This small molecule binds to this protein.
Small molecule (SMILES): Cc1cn([C@H]2C[C@H](O)[C@@H](COP(=O)(O)OP(=O)(O)[C@@H](Cl)P(=O)(O)O)O2)c(=O)[nH]c1=O

Sequence of chain 1.D:
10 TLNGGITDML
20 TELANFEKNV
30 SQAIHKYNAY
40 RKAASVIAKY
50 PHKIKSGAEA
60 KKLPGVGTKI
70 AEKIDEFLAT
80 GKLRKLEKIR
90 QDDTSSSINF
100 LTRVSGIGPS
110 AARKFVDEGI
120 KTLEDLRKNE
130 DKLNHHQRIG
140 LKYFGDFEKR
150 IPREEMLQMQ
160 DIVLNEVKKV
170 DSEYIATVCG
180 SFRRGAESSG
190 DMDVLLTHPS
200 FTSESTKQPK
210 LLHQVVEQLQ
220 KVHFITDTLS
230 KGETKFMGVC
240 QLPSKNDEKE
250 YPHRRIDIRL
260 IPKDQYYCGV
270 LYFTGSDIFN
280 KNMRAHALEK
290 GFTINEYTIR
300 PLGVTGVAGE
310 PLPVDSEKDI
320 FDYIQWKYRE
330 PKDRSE

Binding-site contacts:
Ligand atom O1A contacts residue MG1 of chain 1.G at 1.9 Å.
Ligand atom C2' contacts residue GLY274 of chain 1.D at 3.6 Å.
Ligand atom C5' contacts residue ASP192 of chain 1.D at 3.5 Å.
Ligand atom C5 contacts residue ASP276 of chain 1.D at 3.5 Å.
Ligand atom O1A contacts residue ASP192 of chain 1.D at 2.9 Å (salt-bridge).
Ligand atom O3G contacts residue SER180 of chain 1.D at 2.3 Å (h-bond).
Ligand atom O1B contacts residue MG1 of chain 1.G at 2.0 Å.
Ligand atom O1B contacts residue ASP192 of chain 1.D at 3.1 Å (salt-bridge).
Ligand atom PG contacts residue MG1 of chain 1.G at 3.3 Å.
Ligand atom O2 contacts residue ASN279 of chain 1.D at 3.0 Å (h-bond).
Ligand atom PG contacts residue SER180 of chain 1.D at 3.7 Å.
Ligand atom O3' contacts residue THR273 of chain 1.D at 3.4 Å (h-bond).
Ligand atom O3' contacts residue PHE272 of chain 1.D at 3.5 Å (h-bond).
Ligand atom O2B contacts residue SER180 of chain 1.D at 3.6 Å.
Ligand atom PA contacts residue NA1 of chain 1.J at 3.7 Å.
Ligand atom O1B contacts residue GLY179 of chain 1.D at 3.3 Å.
Ligand atom O3G contacts residue MG1 of chain 1.G at 3.6 Å.
Ligand atom O5' contacts residue NA1 of chain 1.J at 3.7 Å.
Ligand atom O3A contacts residue MG1 of chain 1.G at 3.4 Å.
Ligand atom C4' contacts residue PHE272 of chain 1.D at 3.3 Å (hydrophobic).
Ligand atom O1A contacts residue ASP190 of chain 1.D at 2.8 Å (salt-bridge).
Ligand atom C4 contacts residue ASP276 of chain 1.D at 3.5 Å.
Ligand atom O1B contacts residue SER180 of chain 1.D at 3.1 Å (h-bond).
Ligand atom PB contacts residue MG1 of chain 1.G at 3.1 Å.
Ligand atom C2' contacts residue ASN279 of chain 1.D at 3.4 Å.
Ligand atom PA contacts residue MG1 of chain 1.G at 3.1 Å.
Ligand atom C2' contacts residue TYR271 of chain 1.D at 3.2 Å (hydrophobic).
Ligand atom O1G contacts residue MG1 of chain 1.G at 2.2 Å.
Ligand atom C1' contacts residue TYR271 of chain 1.D at 3.4 Å (hydrophobic).
Ligand atom O1G contacts residue ASP190 of chain 1.D at 2.8 Å (salt-bridge).
Ligand atom O3G contacts residue SER188 of chain 1.D at 3.4 Å.
Ligand atom O2 contacts residue TYR271 of chain 1.D at 3.3 Å.
Ligand atom O2G contacts residue GLY189 of chain 1.D at 3.1 Å (h-bond).
Ligand atom PG contacts residue GLY189 of chain 1.D at 3.5 Å.
Ligand atom O1A contacts residue NA1 of chain 1.J at 2.9 Å (h-bond).
Ligand atom O3' contacts residue GLY274 of chain 1.D at 3.1 Å.
Ligand atom C1' contacts residue ASN279 of chain 1.D at 3.7 Å.
Ligand atom O3G contacts residue GLY189 of chain 1.D at 3.1 Å (h-bond).
Ligand atom O2B contacts residue ARG183 of chain 1.D at 2.8 Å (salt-bridge).
Ligand atom C6 contacts residue ASP276 of chain 1.D at 3.7 Å.